Sequence of chain 1.A:
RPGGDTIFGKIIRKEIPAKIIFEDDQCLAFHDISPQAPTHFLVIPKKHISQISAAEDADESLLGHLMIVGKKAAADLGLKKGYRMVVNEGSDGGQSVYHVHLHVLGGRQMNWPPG

Binding-site contacts:
Ligand atom N3 contacts residue ASP43 of chain 1.A at 3.8 Å.
Ligand atom C3' contacts residue ASP43 of chain 1.A at 3.4 Å.
Ligand atom O2' contacts residue ASP43 of chain 1.A at 2.7 Å (salt-bridge).
Ligand atom C2 contacts residue ILE44 of chain 1.A at 3.5 Å (hydrophobic).
Ligand atom O5' contacts residue HIS112 of chain 1.A at 2.5 Å (h-bond).
Ligand atom N7 contacts residue ILE18 of chain 1.A at 3.8 Å.
Ligand atom C4 contacts residue ILE44 of chain 1.A at 3.3 Å (hydrophobic).
Ligand atom O4' contacts residue ASP43 of chain 1.A at 3.9 Å.
Ligand atom C6 contacts residue ILE22 of chain 1.A at 3.9 Å (hydrophobic).
Ligand atom C5' contacts residue HIS112 of chain 1.A at 3.1 Å.
Ligand atom C4' contacts residue ASP43 of chain 1.A at 3.6 Å.
Ligand atom O3' contacts residue HIS114 of chain 1.A at 3.5 Å.
Ligand atom C1' contacts residue ILE44 of chain 1.A at 4.1 Å (hydrophobic).
Ligand atom C1' contacts residue ASP43 of chain 1.A at 3.4 Å.
Ligand atom N3 contacts residue PHE41 of chain 1.A at 4.0 Å.
Ligand atom N9 contacts residue ILE44 of chain 1.A at 3.5 Å.
Ligand atom O4' contacts residue LEU53 of chain 1.A at 3.7 Å.
Ligand atom C2 contacts residue PHE41 of chain 1.A at 3.7 Å (hydrophobic).
Ligand atom N3 contacts residue ILE44 of chain 1.A at 3.2 Å (h-bond).
Ligand atom O5' contacts residue HIS114 of chain 1.A at 3.5 Å (h-bond).
Ligand atom C8 contacts residue ILE44 of chain 1.A at 3.9 Å (hydrophobic).
Ligand atom C5 contacts residue ILE44 of chain 1.A at 3.6 Å (hydrophobic).
Ligand atom C4' contacts residue PHE19 of chain 1.A at 4.1 Å (hydrophobic).
Ligand atom N6 contacts residue ILE18 of chain 1.A at 4.0 Å.
Ligand atom C2 contacts residue HIS42 of chain 1.A at 3.5 Å.
Ligand atom O5' contacts residue SER107 of chain 1.A at 4.0 Å.
Ligand atom O2' contacts residue SER45 of chain 1.A at 3.4 Å.
Ligand atom C4' contacts residue LEU53 of chain 1.A at 3.9 Å (hydrophobic).
Ligand atom C5' contacts residue PHE19 of chain 1.A at 4.0 Å (hydrophobic).
Ligand atom O3' contacts residue ASP43 of chain 1.A at 2.6 Å (salt-bridge).
Ligand atom N1 contacts residue ILE44 of chain 1.A at 4.0 Å.
Ligand atom N1 contacts residue ILE22 of chain 1.A at 3.9 Å.
Ligand atom C5' contacts residue SER107 of chain 1.A at 3.8 Å.
Ligand atom O4' contacts residue PHE19 of chain 1.A at 3.3 Å.
Ligand atom N6 contacts residue ILE22 of chain 1.A at 4.0 Å.
Ligand atom O2' contacts residue ILE44 of chain 1.A at 3.4 Å.
Ligand atom C2' contacts residue ILE44 of chain 1.A at 4.1 Å (hydrophobic).
Ligand atom N7 contacts residue ILE44 of chain 1.A at 4.0 Å.
Ligand atom N3 contacts residue HIS42 of chain 1.A at 4.0 Å.
Ligand atom C2' contacts residue ASP43 of chain 1.A at 3.5 Å.

This protein binds this small molecule.
Small molecule (SMILES): Nc1ncnc2c1ncn2[C@@H]1O[C@H](CO)[C@@H](O)[C@H]1O